Binding-site contacts:
Ligand atom C contacts residue ASN122 of chain 4.A at 3.4 Å.
Ligand atom C4 contacts residue THR161 of chain 4.A at 3.5 Å.
Ligand atom N contacts residue ALA162 of chain 4.A at 4.2 Å.
Ligand atom N1 contacts residue ASN122 of chain 4.A at 3.1 Å (h-bond).
Ligand atom C1 contacts residue ASN122 of chain 4.A at 3.4 Å.
Ligand atom C contacts residue GLY46 of chain 4.A at 3.8 Å.
Ligand atom N2 contacts residue ALA162 of chain 4.A at 3.7 Å.
Ligand atom N4 contacts residue ASP45 of chain 4.A at 3.6 Å.
Ligand atom N1 contacts residue ALA162 of chain 4.A at 4.0 Å.
Ligand atom C contacts residue ASP45 of chain 4.A at 3.5 Å.
Ligand atom C2 contacts residue ALA162 of chain 4.A at 3.7 Å (hydrophobic).
Ligand atom N2 contacts residue PHE74 of chain 4.A at 3.5 Å.
Ligand atom N3 contacts residue PHE74 of chain 4.A at 4.4 Å.
Ligand atom C3 contacts residue PHE74 of chain 4.A at 4.3 Å (hydrophobic).
Ligand atom N1 contacts residue PHE74 of chain 4.A at 4.3 Å.
Ligand atom N1 contacts residue TYR75 of chain 4.A at 3.4 Å (h-bond).
Ligand atom C2 contacts residue ASP45 of chain 4.A at 3.9 Å.
Ligand atom C3 contacts residue THR161 of chain 4.A at 3.4 Å.
Ligand atom C5 contacts residue ALA162 of chain 4.A at 4.1 Å (hydrophobic).
Ligand atom N contacts residue ASN122 of chain 4.A at 2.8 Å (h-bond).
Ligand atom N1 contacts residue SER158 of chain 4.A at 3.1 Å (h-bond).
Ligand atom N contacts residue TYR75 of chain 4.A at 3.6 Å.
Ligand atom C2 contacts residue TYR75 of chain 4.A at 4.1 Å (hydrophobic).
Ligand atom C2 contacts residue ASN122 of chain 4.A at 3.9 Å.
Ligand atom N2 contacts residue THR161 of chain 4.A at 2.6 Å (h-bond).
Ligand atom C3 contacts residue ALA162 of chain 4.A at 3.7 Å (hydrophobic).
Ligand atom C4 contacts residue ASP45 of chain 4.A at 4.3 Å.
Ligand atom C6 contacts residue ASP45 of chain 4.A at 3.9 Å.
Ligand atom C3 contacts residue TYR75 of chain 4.A at 4.1 Å (hydrophobic).
Ligand atom N1 contacts residue GLY159 of chain 4.A at 4.0 Å.
Ligand atom C5 contacts residue ASP45 of chain 4.A at 3.6 Å.
Ligand atom C1 contacts residue ASP45 of chain 4.A at 3.4 Å.
Ligand atom N1 contacts residue THR161 of chain 4.A at 3.3 Å (h-bond).
Ligand atom C4 contacts residue PHE74 of chain 4.A at 3.5 Å (hydrophobic).
Ligand atom C contacts residue LEU49 of chain 4.A at 3.8 Å (hydrophobic).
Ligand atom C3 contacts residue ASN122 of chain 4.A at 3.9 Å.
Ligand atom C3 contacts residue SER158 of chain 4.A at 4.3 Å.
Ligand atom N3 contacts residue ASP45 of chain 4.A at 3.9 Å.
Ligand atom N contacts residue ASP45 of chain 4.A at 3.8 Å.
Ligand atom C4 contacts residue ALA162 of chain 4.A at 4.1 Å (hydrophobic).

A small-molecule ligand and the protein it binds are described below.
Small molecule (SMILES): Cc1nc2c(N)ncnc2n1CCCl

Sequence of chain 4.A:
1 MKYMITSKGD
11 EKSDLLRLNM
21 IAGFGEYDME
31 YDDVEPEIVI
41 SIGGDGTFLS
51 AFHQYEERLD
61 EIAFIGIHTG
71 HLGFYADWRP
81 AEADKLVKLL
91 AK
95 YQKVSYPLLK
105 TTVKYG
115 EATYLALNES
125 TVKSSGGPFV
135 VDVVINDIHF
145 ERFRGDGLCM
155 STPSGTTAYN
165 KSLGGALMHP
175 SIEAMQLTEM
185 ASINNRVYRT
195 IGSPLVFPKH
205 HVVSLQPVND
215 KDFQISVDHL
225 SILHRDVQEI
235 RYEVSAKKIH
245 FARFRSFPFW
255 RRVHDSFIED